The protein below binds the small molecule below.
Small molecule (SMILES): CC(=O)NC[C@@H]1[C@@H](O)[C@H](O)[C@H]2[C@@H](O)CCN21

Binding-site contacts:
Ligand atom C29 contacts residue TYR400 of chain 1.A at 3.4 Å (hydrophobic).
Ligand atom C29 contacts residue TRP375 of chain 1.A at 3.9 Å (hydrophobic).
Ligand atom O25 contacts residue TYR400 of chain 1.A at 2.7 Å (h-bond).
Ligand atom C22 contacts residue GAL1 of chain 1.G at 3.2 Å.
Ligand atom O21 contacts residue GLU302 of chain 1.A at 3.9 Å.
Ligand atom O21 contacts residue GAL1 of chain 1.G at 1.4 Å.
Ligand atom C25 contacts residue TYR408 of chain 1.A at 3.1 Å (hydrophobic).
Ligand atom O25 contacts residue TRP446 of chain 1.A at 3.9 Å.
Ligand atom C29 contacts residue TRP446 of chain 1.A at 3.6 Å (hydrophobic).
Ligand atom O22 contacts residue ASP448 of chain 1.A at 2.7 Å (salt-bridge).
Ligand atom O25 contacts residue TRP375 of chain 1.A at 3.4 Å.
Ligand atom C22 contacts residue ASP448 of chain 1.A at 3.4 Å.
Ligand atom N21 contacts residue TYR400 of chain 1.A at 4.0 Å.
Ligand atom O24 contacts residue ASP448 of chain 1.A at 2.7 Å (salt-bridge).
Ligand atom C30 contacts residue ASP301 of chain 1.A at 4.2 Å.
Ligand atom C28 contacts residue TRP375 of chain 1.A at 3.8 Å (hydrophobic).
Ligand atom N22 contacts residue GAL1 of chain 1.G at 3.7 Å.
Ligand atom N22 contacts residue ASP301 of chain 1.A at 2.6 Å (salt-bridge).
Ligand atom C22 contacts residue TRP446 of chain 1.A at 4.1 Å (hydrophobic).
Ligand atom C29 contacts residue ASP301 of chain 1.A at 3.9 Å.
Ligand atom O22 contacts residue TRP446 of chain 1.A at 3.2 Å.
Ligand atom C27 contacts residue GAL1 of chain 1.G at 3.7 Å.
Ligand atom C21 contacts residue GAL1 of chain 1.G at 2.4 Å.
Ligand atom N22 contacts residue TRP375 of chain 1.A at 3.9 Å.
Ligand atom C23 contacts residue TRP446 of chain 1.A at 3.9 Å (hydrophobic).
Ligand atom C27 contacts residue GLU302 of chain 1.A at 3.7 Å.
Ligand atom O21 contacts residue HIS244 of chain 1.A at 4.0 Å.
Ligand atom C30 contacts residue TYR400 of chain 1.A at 3.4 Å (hydrophobic).
Ligand atom C28 contacts residue ASP301 of chain 1.A at 3.1 Å.
Ligand atom C30 contacts residue TRP354 of chain 1.A at 3.5 Å (hydrophobic).
Ligand atom C30 contacts residue TRP375 of chain 1.A at 3.6 Å (hydrophobic).
Ligand atom C28 contacts residue GLU302 of chain 1.A at 3.2 Å.
Ligand atom C24 contacts residue TYR408 of chain 1.A at 3.8 Å (hydrophobic).
Ligand atom O24 contacts residue TYR408 of chain 1.A at 4.2 Å.
Ligand atom C21 contacts residue TRP446 of chain 1.A at 4.1 Å (hydrophobic).
Ligand atom C30 contacts residue TRP446 of chain 1.A at 3.9 Å (hydrophobic).
Ligand atom O21 contacts residue ASP301 of chain 1.A at 4.0 Å.
Ligand atom O22 contacts residue GAL1 of chain 1.G at 3.1 Å (h-bond).
Ligand atom C24 contacts residue ASP448 of chain 1.A at 3.6 Å.
Ligand atom C26 contacts residue TRP375 of chain 1.A at 4.0 Å (hydrophobic).

Sequence of chain 1.A:
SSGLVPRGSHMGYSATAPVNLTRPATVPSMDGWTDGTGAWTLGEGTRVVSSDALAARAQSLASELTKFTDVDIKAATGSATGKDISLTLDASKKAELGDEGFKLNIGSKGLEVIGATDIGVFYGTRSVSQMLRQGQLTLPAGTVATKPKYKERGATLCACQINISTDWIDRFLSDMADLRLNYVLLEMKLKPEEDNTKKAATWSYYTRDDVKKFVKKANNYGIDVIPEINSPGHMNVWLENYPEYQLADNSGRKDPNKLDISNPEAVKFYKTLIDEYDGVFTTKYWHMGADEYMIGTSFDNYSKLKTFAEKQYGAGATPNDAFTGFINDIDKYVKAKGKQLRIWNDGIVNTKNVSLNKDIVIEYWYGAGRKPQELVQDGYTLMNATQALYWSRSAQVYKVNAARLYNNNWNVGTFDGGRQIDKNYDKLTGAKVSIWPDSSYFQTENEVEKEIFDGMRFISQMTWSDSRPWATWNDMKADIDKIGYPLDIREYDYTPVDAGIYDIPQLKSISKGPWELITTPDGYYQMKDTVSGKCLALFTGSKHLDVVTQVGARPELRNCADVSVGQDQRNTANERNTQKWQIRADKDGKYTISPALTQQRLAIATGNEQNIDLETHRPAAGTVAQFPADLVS